Binding-site contacts:
Ligand atom C4 contacts residue ASP125 of chain 1.E at 3.2 Å.
Ligand atom O5 contacts residue GLY121 of chain 1.E at 3.9 Å.
Ligand atom C7 contacts residue TYR78 of chain 1.E at 3.3 Å (hydrophobic).
Ligand atom O1 contacts residue TYR78 of chain 1.E at 4.1 Å.
Ligand atom C6 contacts residue TYR122 of chain 1.E at 3.9 Å (hydrophobic).
Ligand atom C2 contacts residue TYR78 of chain 1.E at 4.0 Å (hydrophobic).
Ligand atom C7 contacts residue TYR122 of chain 1.E at 3.9 Å (hydrophobic).
Ligand atom O6 contacts residue GLY121 of chain 1.E at 3.9 Å.
Ligand atom C4 contacts residue GLY1 of chain 1.E at 3.9 Å.
Ligand atom O6 contacts residue ASP125 of chain 1.E at 3.1 Å (salt-bridge).
Ligand atom C6 contacts residue VAL80 of chain 1.E at 4.2 Å (hydrophobic).
Ligand atom O4 contacts residue GLY1 of chain 1.E at 3.1 Å (h-bond).
Ligand atom C1 contacts residue TYR122 of chain 1.E at 3.9 Å (hydrophobic).
Ligand atom O4 contacts residue TYR122 of chain 1.E at 4.0 Å.
Ligand atom C3 contacts residue TYR78 of chain 1.E at 3.5 Å (hydrophobic).
Ligand atom O1 contacts residue TYR122 of chain 1.E at 3.7 Å.
Ligand atom O6 contacts residue TRP123 of chain 1.E at 3.0 Å (h-bond).
Ligand atom C4 contacts residue TYR78 of chain 1.E at 3.8 Å (hydrophobic).
Ligand atom O5 contacts residue TYR122 of chain 1.E at 3.0 Å (h-bond).
Ligand atom O2 contacts residue GLY1 of chain 1.E at 4.3 Å.
Ligand atom C6 contacts residue ASP125 of chain 1.E at 3.5 Å.
Ligand atom C5 contacts residue ASP125 of chain 1.E at 3.9 Å.
Ligand atom C3 contacts residue GLY1 of chain 1.E at 3.8 Å.
Ligand atom C6 contacts residue TYR78 of chain 1.E at 3.9 Å (hydrophobic).
Ligand atom O4 contacts residue ASP125 of chain 1.E at 2.9 Å (salt-bridge).
Ligand atom C5 contacts residue TYR78 of chain 1.E at 3.7 Å (hydrophobic).
Ligand atom C5 contacts residue TYR122 of chain 1.E at 4.0 Å (hydrophobic).
Ligand atom O6 contacts residue TYR122 of chain 1.E at 3.0 Å (h-bond).
Ligand atom O4 contacts residue GLY121 of chain 1.E at 3.5 Å.
Ligand atom C6 contacts residue TRP123 of chain 1.E at 3.7 Å (hydrophobic).
Ligand atom O6 contacts residue VAL80 of chain 1.E at 4.1 Å.
Ligand atom O3 contacts residue GLY1 of chain 1.E at 2.6 Å (h-bond).

A protein and the small-molecule ligand that binds it are described below.
Small molecule (SMILES): CO[C@H]1O[C@H](CO)[C@H](O)[C@H](O)[C@H]1O

Sequence of chain 1.E:
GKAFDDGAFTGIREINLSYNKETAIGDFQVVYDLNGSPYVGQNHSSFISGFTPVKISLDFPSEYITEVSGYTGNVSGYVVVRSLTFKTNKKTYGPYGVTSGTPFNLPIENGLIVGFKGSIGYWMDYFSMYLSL